Binding-site contacts:
Ligand atom O1B contacts residue MG1 of chain 1.D at 2.0 Å.
Ligand atom C4 contacts residue PHE488 of chain 1.A at 3.4 Å (hydrophobic).
Ligand atom O1B contacts residue ARG561 of chain 1.A at 2.7 Å (salt-bridge).
Ligand atom C8 contacts residue ARG561 of chain 1.A at 3.2 Å.
Ligand atom N6 contacts residue GLU443 of chain 1.A at 3.1 Å (salt-bridge).
Ligand atom PA contacts residue MG1 of chain 1.D at 3.1 Å.
Ligand atom O3A contacts residue MG1 of chain 1.D at 3.4 Å.
Ligand atom O2' contacts residue ALA518 of chain 1.A at 3.3 Å.
Ligand atom O2' contacts residue CYS562 of chain 1.A at 3.6 Å.
Ligand atom O1A contacts residue MG1 of chain 1.D at 2.3 Å.
Ligand atom C6 contacts residue PHE488 of chain 1.A at 3.8 Å (hydrophobic).
Ligand atom PB contacts residue MG1 of chain 1.D at 3.2 Å.
Ligand atom O2' contacts residue LEU563 of chain 1.A at 3.3 Å.
Ligand atom PB contacts residue ARG561 of chain 1.A at 3.2 Å.
Ligand atom N1 contacts residue LYS516 of chain 1.A at 3.1 Å.
Ligand atom N9 contacts residue ARG561 of chain 1.A at 3.8 Å.
Ligand atom O2B contacts residue ARG561 of chain 1.A at 2.6 Å (salt-bridge).
Ligand atom C2 contacts residue LYS516 of chain 1.A at 3.2 Å.
Ligand atom O4' contacts residue PHE488 of chain 1.A at 3.4 Å.
Ligand atom O1G contacts residue MG1 of chain 1.D at 3.1 Å.
Ligand atom O1A contacts residue PHE488 of chain 1.A at 3.7 Å.
Ligand atom C2 contacts residue PHE488 of chain 1.A at 3.6 Å (hydrophobic).
Ligand atom C2 contacts residue GLY517 of chain 1.A at 3.8 Å.
Ligand atom C1' contacts residue PHE488 of chain 1.A at 3.9 Å (hydrophobic).
Ligand atom O2A contacts residue MG1 of chain 1.D at 3.4 Å.
Ligand atom C5 contacts residue PHE488 of chain 1.A at 3.7 Å (hydrophobic).
Ligand atom N3 contacts residue GLY517 of chain 1.A at 3.5 Å.
Ligand atom N6 contacts residue LYS516 of chain 1.A at 3.6 Å (salt-bridge).
Ligand atom N1 contacts residue MET495 of chain 1.A at 3.7 Å.
Ligand atom C2' contacts residue ARG561 of chain 1.A at 3.7 Å.
Ligand atom N7 contacts residue ARG561 of chain 1.A at 3.8 Å.
Ligand atom O5' contacts residue PHE488 of chain 1.A at 3.6 Å.
Ligand atom PG contacts residue MG1 of chain 1.D at 3.7 Å.
Ligand atom C6 contacts residue LYS516 of chain 1.A at 3.8 Å.
Ligand atom O3G contacts residue MG1 of chain 1.D at 3.7 Å.
Ligand atom N3 contacts residue LYS516 of chain 1.A at 3.8 Å.
Ligand atom N3 contacts residue PHE488 of chain 1.A at 3.5 Å.
Ligand atom N1 contacts residue PHE488 of chain 1.A at 3.8 Å.
Ligand atom N9 contacts residue PHE488 of chain 1.A at 3.5 Å.
Ligand atom C2' contacts residue LEU563 of chain 1.A at 3.5 Å (hydrophobic).

Sequence of chain 1.A:
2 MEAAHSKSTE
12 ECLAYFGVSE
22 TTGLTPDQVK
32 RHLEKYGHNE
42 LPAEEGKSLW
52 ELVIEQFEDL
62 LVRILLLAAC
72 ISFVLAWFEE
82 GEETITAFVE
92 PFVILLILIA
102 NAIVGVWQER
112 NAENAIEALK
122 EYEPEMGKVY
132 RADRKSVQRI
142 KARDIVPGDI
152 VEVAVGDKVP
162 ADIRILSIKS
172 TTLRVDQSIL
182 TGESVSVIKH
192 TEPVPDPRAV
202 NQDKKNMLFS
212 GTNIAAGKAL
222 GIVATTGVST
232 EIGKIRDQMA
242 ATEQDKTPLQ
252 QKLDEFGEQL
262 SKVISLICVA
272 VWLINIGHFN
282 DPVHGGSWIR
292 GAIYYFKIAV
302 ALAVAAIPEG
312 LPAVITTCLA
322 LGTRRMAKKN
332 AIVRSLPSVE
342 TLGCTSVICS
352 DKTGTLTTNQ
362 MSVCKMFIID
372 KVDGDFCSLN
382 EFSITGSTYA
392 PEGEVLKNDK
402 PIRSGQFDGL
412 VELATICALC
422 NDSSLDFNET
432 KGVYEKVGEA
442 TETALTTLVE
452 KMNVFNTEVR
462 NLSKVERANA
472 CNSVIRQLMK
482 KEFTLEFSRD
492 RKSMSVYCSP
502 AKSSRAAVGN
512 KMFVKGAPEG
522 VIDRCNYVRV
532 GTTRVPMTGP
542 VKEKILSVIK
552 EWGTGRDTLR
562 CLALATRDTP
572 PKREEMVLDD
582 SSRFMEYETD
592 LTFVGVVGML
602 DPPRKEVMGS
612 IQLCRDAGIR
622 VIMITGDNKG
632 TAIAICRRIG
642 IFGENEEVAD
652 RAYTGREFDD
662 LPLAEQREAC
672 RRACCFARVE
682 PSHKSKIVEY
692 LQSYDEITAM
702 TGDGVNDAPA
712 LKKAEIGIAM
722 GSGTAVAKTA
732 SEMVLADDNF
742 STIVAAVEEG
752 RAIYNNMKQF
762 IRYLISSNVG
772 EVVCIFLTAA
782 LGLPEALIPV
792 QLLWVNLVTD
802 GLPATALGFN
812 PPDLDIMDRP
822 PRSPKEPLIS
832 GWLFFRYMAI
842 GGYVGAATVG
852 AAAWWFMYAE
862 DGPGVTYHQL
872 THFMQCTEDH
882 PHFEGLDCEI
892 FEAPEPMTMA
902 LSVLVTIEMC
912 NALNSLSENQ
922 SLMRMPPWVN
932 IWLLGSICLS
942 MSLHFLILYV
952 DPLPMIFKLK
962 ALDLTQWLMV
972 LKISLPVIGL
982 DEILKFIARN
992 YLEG

The protein below binds the small molecule below.
Small molecule (SMILES): Nc1ncnc2c1ncn2[C@@H]1O[C@H](CO[P](=O)(O)O[P](=O)(O)CP(=O)(O)O)[C@@H](O)[C@H]1O